The protein below binds the small molecule below.
Small molecule (SMILES): N[C@@H](CCC(=O)O)C(=O)O

Binding-site contacts:
Ligand atom OE1 contacts residue THR143 of chain 2.C at 2.7 Å (h-bond).
Ligand atom OXT contacts residue LEU90 of chain 2.C at 3.5 Å.
Ligand atom N contacts residue SER142 of chain 2.C at 4.0 Å.
Ligand atom C contacts residue THR91 of chain 2.C at 3.6 Å.
Ligand atom CB contacts residue LEU138 of chain 2.C at 3.9 Å (hydrophobic).
Ligand atom O contacts residue ARG96 of chain 2.C at 2.7 Å (salt-bridge).
Ligand atom N contacts residue PRO89 of chain 2.C at 3.0 Å (h-bond).
Ligand atom OE2 contacts residue GLY141 of chain 2.C at 3.5 Å.
Ligand atom CA contacts residue PRO89 of chain 2.C at 4.2 Å (hydrophobic).
Ligand atom CG contacts residue TYR61 of chain 2.C at 4.2 Å (hydrophobic).
Ligand atom OE2 contacts residue SER142 of chain 2.C at 3.3 Å (h-bond).
Ligand atom CG contacts residue GLU193 of chain 2.C at 3.6 Å.
Ligand atom CA contacts residue THR91 of chain 2.C at 3.4 Å.
Ligand atom N contacts residue TYR220 of chain 2.C at 3.7 Å.
Ligand atom C contacts residue SER142 of chain 2.C at 3.4 Å.
Ligand atom OE2 contacts residue THR143 of chain 2.C at 3.2 Å (h-bond).
Ligand atom C contacts residue TYR61 of chain 2.C at 3.6 Å (hydrophobic).
Ligand atom N contacts residue THR91 of chain 2.C at 2.8 Å (h-bond).
Ligand atom OXT contacts residue PRO89 of chain 2.C at 3.7 Å.
Ligand atom CA contacts residue SER142 of chain 2.C at 3.3 Å.
Ligand atom O contacts residue TYR61 of chain 2.C at 3.3 Å.
Ligand atom O contacts residue GLY141 of chain 2.C at 3.3 Å.
Ligand atom CG contacts residue LEU138 of chain 2.C at 3.5 Å (hydrophobic).
Ligand atom OXT contacts residue THR91 of chain 2.C at 2.9 Å (h-bond).
Ligand atom OXT contacts residue TYR61 of chain 2.C at 3.5 Å.
Ligand atom CA contacts residue TYR61 of chain 2.C at 4.0 Å (hydrophobic).
Ligand atom CD contacts residue GLU193 of chain 2.C at 4.0 Å.
Ligand atom CD contacts residue LEU138 of chain 2.C at 3.8 Å (hydrophobic).
Ligand atom OXT contacts residue ARG96 of chain 2.C at 2.8 Å (salt-bridge).
Ligand atom CB contacts residue GLU193 of chain 2.C at 4.0 Å.
Ligand atom OXT contacts residue SER142 of chain 2.C at 4.0 Å.
Ligand atom OE2 contacts residue LEU138 of chain 2.C at 4.0 Å.
Ligand atom N contacts residue GLU193 of chain 2.C at 2.7 Å (salt-bridge).
Ligand atom C contacts residue ARG96 of chain 2.C at 3.3 Å.
Ligand atom CA contacts residue GLU193 of chain 2.C at 3.4 Å.
Ligand atom OE1 contacts residue GLU193 of chain 2.C at 3.7 Å.
Ligand atom N contacts residue TYR61 of chain 2.C at 4.0 Å.
Ligand atom CB contacts residue TYR61 of chain 2.C at 3.5 Å (hydrophobic).
Ligand atom O contacts residue SER142 of chain 2.C at 2.9 Å (h-bond).
Ligand atom CD contacts residue THR143 of chain 2.C at 3.3 Å.

Sequence of chain 2.C:
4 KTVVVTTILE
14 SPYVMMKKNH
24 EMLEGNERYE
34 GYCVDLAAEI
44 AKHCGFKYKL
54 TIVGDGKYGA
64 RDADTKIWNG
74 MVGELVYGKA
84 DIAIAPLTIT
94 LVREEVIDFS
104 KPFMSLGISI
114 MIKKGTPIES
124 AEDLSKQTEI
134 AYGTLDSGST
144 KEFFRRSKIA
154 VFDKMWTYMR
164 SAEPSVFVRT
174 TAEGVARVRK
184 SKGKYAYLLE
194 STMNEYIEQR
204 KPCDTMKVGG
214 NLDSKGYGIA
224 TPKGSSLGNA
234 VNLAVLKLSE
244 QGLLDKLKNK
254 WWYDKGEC